Sequence of chain 1.C:
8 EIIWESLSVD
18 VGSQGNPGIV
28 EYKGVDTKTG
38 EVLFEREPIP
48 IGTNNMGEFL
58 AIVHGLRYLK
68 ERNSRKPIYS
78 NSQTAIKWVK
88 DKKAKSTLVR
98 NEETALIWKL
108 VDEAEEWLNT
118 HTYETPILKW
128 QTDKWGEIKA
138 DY

Binding-site contacts:
Ligand atom P contacts residue MG1 of chain 1.D at 3.3 Å.
Ligand atom O2' contacts residue GLU55 of chain 1.C at 2.8 Å (salt-bridge).
Ligand atom N4 contacts residue DG3 of chain 1.B at 3.0 Å (h-bond).
Ligand atom O2 contacts residue DG6 of chain 1.B at 2.8 Å (h-bond).
Ligand atom O2' contacts residue ASN78 of chain 1.C at 2.7 Å (h-bond).
Ligand atom N1 contacts residue DC5 of chain 1.B at 2.9 Å (h-bond).
Ligand atom O3' contacts residue SER20 of chain 1.C at 3.3 Å (h-bond).
Ligand atom O2' contacts residue GLN80 of chain 1.C at 3.0 Å (h-bond).
Ligand atom O5' contacts residue ASN78 of chain 1.C at 2.8 Å (h-bond).
Ligand atom C2 contacts residue DG3 of chain 1.B at 3.4 Å.
Ligand atom N3 contacts residue DG3 of chain 1.B at 3.2 Å.
Ligand atom O2' contacts residue ASN51 of chain 1.C at 3.3 Å.
Ligand atom N2 contacts residue DC5 of chain 1.B at 2.8 Å (h-bond).
Ligand atom O2 contacts residue ASN51 of chain 1.C at 2.9 Å (h-bond).
Ligand atom OP1 contacts residue THR129 of chain 1.C at 2.6 Å (h-bond).
Ligand atom OP1 contacts residue MG1 of chain 1.D at 2.0 Å.
Ligand atom O2' contacts residue SER20 of chain 1.C at 2.8 Å (h-bond).
Ligand atom OP1 contacts residue ASN78 of chain 1.C at 3.4 Å.
Ligand atom N3 contacts residue DG6 of chain 1.B at 3.3 Å (h-bond).
Ligand atom N3 contacts residue DG6 of chain 1.B at 2.9 Å (h-bond).
Ligand atom O3' contacts residue GLU55 of chain 1.C at 3.1 Å (salt-bridge).
Ligand atom C2 contacts residue DC5 of chain 1.B at 3.3 Å.
Ligand atom OP1 contacts residue MG1 of chain 1.E at 2.5 Å.
Ligand atom O3' contacts residue ASN78 of chain 1.C at 3.3 Å (h-bond).
Ligand atom N3 contacts residue DG3 of chain 1.B at 2.9 Å (h-bond).
Ligand atom N1 contacts residue DT4 of chain 1.B at 2.8 Å (h-bond).
Ligand atom O4' contacts residue ASN51 of chain 1.C at 3.2 Å.
Ligand atom O3' contacts residue LYS126 of chain 1.C at 3.0 Å (salt-bridge).
Ligand atom O3' contacts residue ASN78 of chain 1.C at 3.4 Å (h-bond).
Ligand atom N6 contacts residue DT4 of chain 1.B at 3.0 Å (h-bond).
Ligand atom N1 contacts residue US32 of chain 1.B at 2.9 Å (h-bond).
Ligand atom O3' contacts residue MG1 of chain 1.E at 2.6 Å.
Ligand atom N6 contacts residue US32 of chain 1.B at 2.9 Å (h-bond).
Ligand atom N1 contacts residue DG3 of chain 1.B at 3.3 Å.
Ligand atom OP1 contacts residue LYS126 of chain 1.C at 3.0 Å (salt-bridge).
Ligand atom OP1 contacts residue ASP17 of chain 1.C at 3.0 Å (salt-bridge).
Ligand atom P contacts residue MG1 of chain 1.E at 3.1 Å.
Ligand atom O6 contacts residue DC5 of chain 1.B at 3.0 Å (h-bond).
Ligand atom N4 contacts residue DG6 of chain 1.B at 2.9 Å (h-bond).
Ligand atom O2 contacts residue DG3 of chain 1.B at 2.8 Å (h-bond).

A small-molecule ligand and the protein it binds are described below.
Small molecule (SMILES): Nc1ccn([C@@H]2O[C@H](CO[P](=O)(O)O[C@H]3[C@@H](O)[C@H](n4ccc(=O)[nH]c4=O)O[C@@H]3CO)[C@@H](O[P](=O)(O)OC[C@H]3O[C@@H](n4cnc5c(=O)nc(N)[nH]c54)[C@H](O)[C@@H]3O[P](=O)(O)OC[C@H]3O[C@@H](n4cnc5c(N)ncnc54)[C@H](O)[C@@H]3O[P](=O)(O)OC[C@H]3O[C@@H](n4ccc(N)nc4=O)[C@H](O)[C@@H]3O[P](=O)(O)OC[C@H]3O[C@@H](n4cnc5c(N)ncnc54)[C@H](O)[C@@H]3O)[C@H]2O)c(=O)n1